This small molecule binds to this protein.
Small molecule (SMILES): CC(C)[C@H](N)C(=O)O

Binding-site contacts:
Ligand atom CA contacts residue THR105 of chain 1.A at 3.6 Å.
Ligand atom CB contacts residue THR105 of chain 1.A at 3.6 Å.
Ligand atom C contacts residue PHE107 of chain 1.A at 4.2 Å (hydrophobic).
Ligand atom N contacts residue PHE107 of chain 1.A at 3.1 Å (h-bond).
Ligand atom CG1 contacts residue TYR84 of chain 1.A at 3.7 Å (hydrophobic).
Ligand atom CB contacts residue TYR84 of chain 1.A at 4.0 Å (hydrophobic).
Ligand atom O contacts residue ARG70 of chain 1.A at 2.8 Å (salt-bridge).
Ligand atom OXT contacts residue PHE107 of chain 1.A at 3.6 Å (h-bond).
Ligand atom CG1 contacts residue PRO81 of chain 1.A at 3.5 Å (hydrophobic).
Ligand atom O contacts residue MSE74 of chain 1.A at 4.1 Å.
Ligand atom CG2 contacts residue MSE71 of chain 1.A at 3.7 Å.
Ligand atom CG2 contacts residue PHE107 of chain 1.A at 3.6 Å (hydrophobic).
Ligand atom CG1 contacts residue MSE74 of chain 1.A at 4.0 Å.
Ligand atom C contacts residue VAL109 of chain 1.A at 4.3 Å (hydrophobic).
Ligand atom C contacts residue PRO108 of chain 1.A at 4.3 Å (hydrophobic).
Ligand atom C contacts residue ARG70 of chain 1.A at 3.5 Å.
Ligand atom CG2 contacts residue ALA106 of chain 1.A at 3.5 Å (hydrophobic).
Ligand atom OXT contacts residue VAL109 of chain 1.A at 3.1 Å (h-bond).
Ligand atom N contacts residue VAL109 of chain 1.A at 4.1 Å.
Ligand atom CA contacts residue PHE107 of chain 1.A at 4.0 Å (hydrophobic).
Ligand atom CG1 contacts residue PHE80 of chain 1.A at 4.0 Å (hydrophobic).
Ligand atom CA contacts residue TYR84 of chain 1.A at 3.8 Å (hydrophobic).
Ligand atom CG2 contacts residue MSE74 of chain 1.A at 4.2 Å.
Ligand atom CG2 contacts residue PRO108 of chain 1.A at 4.0 Å (hydrophobic).
Ligand atom CB contacts residue PHE107 of chain 1.A at 4.2 Å (hydrophobic).
Ligand atom N contacts residue THR105 of chain 1.A at 2.7 Å (h-bond).
Ligand atom OXT contacts residue ARG70 of chain 1.A at 2.9 Å (salt-bridge).
Ligand atom CG2 contacts residue THR105 of chain 1.A at 4.2 Å.
Ligand atom OXT contacts residue PRO108 of chain 1.A at 3.4 Å.
Ligand atom O contacts residue PRO81 of chain 1.A at 3.9 Å.
Ligand atom N contacts residue TYR84 of chain 1.A at 4.0 Å.
Ligand atom CB contacts residue ALA106 of chain 1.A at 4.4 Å (hydrophobic).

Sequence of chain 1.A:
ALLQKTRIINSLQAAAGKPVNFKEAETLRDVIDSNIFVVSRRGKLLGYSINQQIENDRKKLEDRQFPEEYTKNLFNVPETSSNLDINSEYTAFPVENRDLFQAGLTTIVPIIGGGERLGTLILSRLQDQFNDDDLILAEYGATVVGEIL